Sequence of chain 3.A:
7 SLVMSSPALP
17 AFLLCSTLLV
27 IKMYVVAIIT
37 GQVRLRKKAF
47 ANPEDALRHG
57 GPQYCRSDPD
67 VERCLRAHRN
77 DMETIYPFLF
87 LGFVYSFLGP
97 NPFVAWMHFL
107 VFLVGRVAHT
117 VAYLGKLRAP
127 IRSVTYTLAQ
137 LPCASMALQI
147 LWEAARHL

Binding-site contacts:
Ligand atom C1 contacts residue ASP66 of chain 3.A at 4.4 Å.
Ligand atom O1 contacts residue LYS122 of chain 3.A at 4.4 Å.
Ligand atom O1 contacts residue LEU120 of chain 3.A at 3.8 Å.
Ligand atom O1 contacts residue ASP66 of chain 3.A at 4.0 Å.
Ligand atom C1 contacts residue VAL39 of chain 3.A at 4.1 Å (hydrophobic).
Ligand atom C1 contacts residue LEU120 of chain 3.A at 4.3 Å (hydrophobic).
Ligand atom C2 contacts residue LEU120 of chain 3.A at 3.7 Å (hydrophobic).
Ligand atom O2 contacts residue ILE35 of chain 3.A at 4.2 Å.
Ligand atom O1 contacts residue CYS70 of chain 3.A at 4.2 Å.
Ligand atom C2 contacts residue ILE35 of chain 3.A at 4.4 Å (hydrophobic).
Ligand atom C3 contacts residue ILE35 of chain 3.A at 4.0 Å (hydrophobic).
Ligand atom C1 contacts residue CYS70 of chain 3.A at 4.0 Å (hydrophobic).
Ligand atom O1 contacts residue ARG69 of chain 3.A at 3.8 Å.

The small molecule below binds the protein below.
Small molecule (SMILES): O=CCOCCO